The protein below binds the small molecule below.
Small molecule (SMILES): CC(=O)N[C@H]1[C@H](O[C@H]2[C@H](O[C@H]3O[C@@H](C)[C@@H](O)[C@@H](O)[C@@H]3O)[C@@H](NC(C)=O)CO[C@@H]2CO[C@H]2O[C@@H](C)[C@@H](O)[C@@H](O)[C@@H]2O)O[C@H](CO)[C@@H](O[C@@H]2O[C@H](CO)[C@@H](O)[C@H](O)[C@@H]2O)[C@@H]1O

Binding-site contacts:
Ligand atom C4 contacts residue ASN75 of chain 2.A at 4.2 Å.
Ligand atom C8 contacts residue ASN42 of chain 2.A at 3.1 Å.
Ligand atom O5 contacts residue THR92 of chain 2.A at 4.5 Å.
Ligand atom O6 contacts residue ASN75 of chain 2.A at 4.4 Å.
Ligand atom C2 contacts residue ASN75 of chain 2.A at 2.4 Å.
Ligand atom C8 contacts residue ASN75 of chain 2.A at 4.5 Å.
Ligand atom C1 contacts residue ASN75 of chain 2.A at 1.4 Å.
Ligand atom C7 contacts residue ASN75 of chain 2.A at 3.3 Å.
Ligand atom O7 contacts residue ASN75 of chain 2.A at 3.4 Å (h-bond).
Ligand atom C1 contacts residue THR92 of chain 2.A at 4.2 Å.
Ligand atom C3 contacts residue ASN75 of chain 2.A at 3.8 Å.
Ligand atom O5 contacts residue ASN75 of chain 2.A at 2.4 Å (h-bond).
Ligand atom N2 contacts residue ASN75 of chain 2.A at 2.9 Å (h-bond).
Ligand atom C7 contacts residue ASN42 of chain 2.A at 3.8 Å.
Ligand atom O7 contacts residue ASN42 of chain 2.A at 3.9 Å.
Ligand atom C5 contacts residue ASN75 of chain 2.A at 3.7 Å.

Sequence of chain 2.A:
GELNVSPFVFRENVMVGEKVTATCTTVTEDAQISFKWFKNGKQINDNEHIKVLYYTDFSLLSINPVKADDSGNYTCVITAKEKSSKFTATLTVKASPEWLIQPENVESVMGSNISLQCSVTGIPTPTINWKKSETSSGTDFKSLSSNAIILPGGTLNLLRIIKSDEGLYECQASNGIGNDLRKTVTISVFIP